Binding-site contacts:
Ligand atom C5 contacts residue ASN148 of chain 1.B at 3.7 Å.
Ligand atom N2 contacts residue ASN148 of chain 1.B at 2.8 Å (h-bond).
Ligand atom C1 contacts residue ASN148 of chain 1.B at 1.4 Å.
Ligand atom C7 contacts residue ASN148 of chain 1.B at 3.5 Å.
Ligand atom C2 contacts residue ASN148 of chain 1.B at 2.4 Å.
Ligand atom C4 contacts residue ASN148 of chain 1.B at 4.2 Å.
Ligand atom O7 contacts residue ASN148 of chain 1.B at 3.8 Å.
Ligand atom C3 contacts residue ASN148 of chain 1.B at 3.8 Å.
Ligand atom O5 contacts residue ASN148 of chain 1.B at 2.4 Å (h-bond).

The small molecule below binds the protein below.
Small molecule (SMILES): CC(=O)N[C@@H]1[C@@H](O)[C@H](O)[C@@H](CO)O[C@H]1O

Sequence of chain 1.B:
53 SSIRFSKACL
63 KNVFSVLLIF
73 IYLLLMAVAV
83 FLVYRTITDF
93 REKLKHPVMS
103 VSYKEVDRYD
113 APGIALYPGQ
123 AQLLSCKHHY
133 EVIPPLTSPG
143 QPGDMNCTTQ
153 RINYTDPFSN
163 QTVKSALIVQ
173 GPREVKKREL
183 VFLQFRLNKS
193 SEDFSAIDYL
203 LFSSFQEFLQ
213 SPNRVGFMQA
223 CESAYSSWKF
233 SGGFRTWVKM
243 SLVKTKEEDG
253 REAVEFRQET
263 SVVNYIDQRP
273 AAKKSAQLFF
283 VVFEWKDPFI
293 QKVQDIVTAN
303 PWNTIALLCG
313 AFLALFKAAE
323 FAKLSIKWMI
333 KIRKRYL